Sequence of chain 1.A:
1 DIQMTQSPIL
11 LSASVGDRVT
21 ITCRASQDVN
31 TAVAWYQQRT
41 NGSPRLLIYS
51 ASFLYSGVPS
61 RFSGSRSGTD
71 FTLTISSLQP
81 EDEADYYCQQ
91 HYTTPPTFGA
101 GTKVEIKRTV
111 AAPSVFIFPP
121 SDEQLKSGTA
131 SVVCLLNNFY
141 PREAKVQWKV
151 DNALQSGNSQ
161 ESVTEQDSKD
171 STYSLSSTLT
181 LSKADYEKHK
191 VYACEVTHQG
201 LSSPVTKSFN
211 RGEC

Sequence of chain 1.C:
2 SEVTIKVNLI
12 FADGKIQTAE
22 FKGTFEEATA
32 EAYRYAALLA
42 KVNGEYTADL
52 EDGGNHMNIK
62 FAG

Binding-site contacts:
Ligand atom OE1 contacts residue PRO41 of chain 1.B at 3.2 Å (h-bond).
Ligand atom CH3 contacts residue ILE9 of chain 1.A at 3.6 Å (hydrophobic).
Ligand atom CD2 contacts residue TYR87 of chain 1.A at 3.3 Å (hydrophobic).
Ligand atom NH2 contacts residue GLU83 of chain 1.A at 3.5 Å (salt-bridge).
Ligand atom SG contacts residue ILE9 of chain 1.A at 3.6 Å.
Ligand atom CD contacts residue GLY42 of chain 1.A at 3.2 Å.
Ligand atom CE1 contacts residue GLN39 of chain 1.B at 3.2 Å.
Ligand atom NH1 contacts residue SER43 of chain 1.A at 3.5 Å (h-bond).
Ligand atom O contacts residue PRO41 of chain 1.B at 3.5 Å.
Ligand atom CZ contacts residue GLN112 of chain 1.B at 3.3 Å.
Ligand atom O contacts residue LYS103 of chain 1.A at 3.1 Å (salt-bridge).
Ligand atom NH1 contacts residue GLN112 of chain 1.B at 2.8 Å (h-bond).
Ligand atom O contacts residue ASN41 of chain 1.A at 3.5 Å (h-bond).
Ligand atom CG contacts residue THR40 of chain 1.A at 3.6 Å.
Ligand atom CD contacts residue ILE93 of chain 1.B at 3.5 Å (hydrophobic).
Ligand atom O contacts residue ASN41 of chain 1.A at 2.9 Å (h-bond).
Ligand atom CG contacts residue TYR87 of chain 1.A at 3.5 Å (hydrophobic).
Ligand atom CA contacts residue ASP85 of chain 1.A at 3.3 Å.
Ligand atom NH2 contacts residue ASP85 of chain 1.A at 2.8 Å (salt-bridge).
Ligand atom C contacts residue LYS23 of chain 1.C at 3.3 Å.
Ligand atom CG contacts residue ASP85 of chain 1.A at 3.5 Å.
Ligand atom O contacts residue LYS23 of chain 1.C at 2.5 Å (salt-bridge).
Ligand atom N contacts residue ASP85 of chain 1.A at 2.8 Å (salt-bridge).
Ligand atom CZ contacts residue ASP85 of chain 1.A at 3.5 Å.
Ligand atom OG contacts residue GLU155 of chain 1.B at 3.5 Å (salt-bridge).
Ligand atom NH2 contacts residue ALA84 of chain 1.A at 3.3 Å.
Ligand atom C contacts residue ASP85 of chain 1.A at 3.5 Å.
Ligand atom CZ contacts residue GLU83 of chain 1.A at 3.6 Å.
Ligand atom CZ contacts residue GLN39 of chain 1.B at 3.3 Å.
Ligand atom NE contacts residue ASP85 of chain 1.A at 2.8 Å (salt-bridge).
Ligand atom NH1 contacts residue GLY42 of chain 1.A at 3.3 Å (h-bond).
Ligand atom O contacts residue GLN38 of chain 1.A at 3.4 Å.
Ligand atom NE contacts residue ILE93 of chain 1.B at 3.3 Å.
Ligand atom CB contacts residue GLU155 of chain 1.B at 3.4 Å.
Ligand atom CD1 contacts residue GLN39 of chain 1.B at 3.5 Å.
Ligand atom CD contacts residue ASP85 of chain 1.A at 3.5 Å.
Ligand atom NH1 contacts residue GLU83 of chain 1.A at 2.7 Å (salt-bridge).
Ligand atom NH1 contacts residue THR40 of chain 1.A at 3.1 Å (h-bond).
Ligand atom NH2 contacts residue GLN112 of chain 1.B at 2.9 Å (h-bond).
Ligand atom CD contacts residue TYR95 of chain 1.B at 3.6 Å (hydrophobic).

Sequence of chain 1.B:
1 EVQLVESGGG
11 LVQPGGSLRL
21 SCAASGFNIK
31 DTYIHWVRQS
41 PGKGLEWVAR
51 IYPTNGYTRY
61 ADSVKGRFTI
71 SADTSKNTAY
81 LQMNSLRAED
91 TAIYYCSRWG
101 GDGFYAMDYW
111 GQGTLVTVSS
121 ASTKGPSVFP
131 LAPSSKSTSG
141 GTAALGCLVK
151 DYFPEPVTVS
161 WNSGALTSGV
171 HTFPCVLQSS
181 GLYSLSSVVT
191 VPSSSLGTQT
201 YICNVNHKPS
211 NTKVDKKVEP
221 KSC

This protein binds this small molecule.
Small molecule (SMILES): CC(=O)N[C@H]1CSSC[C@@H](C(N)=O)NC(=O)[C@H](CCCCN)NC(=O)[C@H](CC(C)C)NC(=O)[C@H](CCCN=C(N)N)NC(=O)[C@H](CCCN=C(N)N)NC(=O)[C@H]([C@@H](C)O)NC(=O)[C@H](CO)NC(=O)[C@H](CC(C)C)NC(=O)[C@H](CC(=O)O)NC(=O)[C@H](Cc2ccccc2)NC(=O)[C@H](CCC(N)=O)NC1=O